A protein and the small-molecule ligand that binds it are described below.
Small molecule (SMILES): CC(C)C[C@H](NC(=O)[C@H](CC(C)C)NC(=O)[C@@H](NC(=O)[C@H](CS)NC(=O)[C@@H](N)CCCN=C(N)N)C(C)C)C(=O)O

Sequence of chain 1.E:
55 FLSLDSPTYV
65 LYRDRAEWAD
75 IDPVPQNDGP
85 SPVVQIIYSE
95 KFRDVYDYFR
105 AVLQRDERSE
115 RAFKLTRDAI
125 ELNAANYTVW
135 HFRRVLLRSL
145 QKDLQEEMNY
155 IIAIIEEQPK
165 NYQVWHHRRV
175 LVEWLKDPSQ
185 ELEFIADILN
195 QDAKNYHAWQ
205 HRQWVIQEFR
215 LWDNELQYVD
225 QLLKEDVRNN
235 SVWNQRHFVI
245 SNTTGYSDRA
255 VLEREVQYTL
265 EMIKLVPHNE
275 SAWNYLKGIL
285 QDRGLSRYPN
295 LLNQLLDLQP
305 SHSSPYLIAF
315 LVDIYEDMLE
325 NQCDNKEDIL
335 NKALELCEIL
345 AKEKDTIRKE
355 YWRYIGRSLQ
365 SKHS

Binding-site contacts:
Ligand atom CB contacts residue ZN1 of chain 1.X at 3.6 Å.
Ligand atom SG contacts residue CYS271 of chain 1.F at 4.1 Å.
Ligand atom NH2 contacts residue LEU43 of chain 1.F at 3.6 Å.
Ligand atom CB contacts residue LYS164 of chain 1.E at 4.0 Å.
Ligand atom CB contacts residue HIS321 of chain 1.F at 3.7 Å.
Ligand atom CD2 contacts residue ALA123 of chain 1.F at 4.0 Å (hydrophobic).
Ligand atom N contacts residue HIS321 of chain 1.F at 4.1 Å.
Ligand atom O contacts residue LYS311 of chain 1.F at 3.9 Å.
Ligand atom O contacts residue ARG173 of chain 1.F at 2.6 Å (salt-bridge).
Ligand atom OXT contacts residue TYR166 of chain 1.E at 3.9 Å.
Ligand atom CD1 contacts residue SER46 of chain 1.F at 4.0 Å.
Ligand atom C contacts residue ARG173 of chain 1.F at 3.7 Å.
Ligand atom C contacts residue TYR166 of chain 1.E at 3.5 Å (hydrophobic).
Ligand atom SG contacts residue ASP269 of chain 1.F at 3.2 Å (salt-bridge).
Ligand atom O contacts residue TYR166 of chain 1.E at 3.4 Å.
Ligand atom CD1 contacts residue ALA123 of chain 1.F at 3.9 Å (hydrophobic).
Ligand atom CD2 contacts residue ARG173 of chain 1.F at 4.0 Å.
Ligand atom C contacts residue GLN167 of chain 1.E at 4.0 Å.
Ligand atom SG contacts residue LYS311 of chain 1.F at 4.1 Å.
Ligand atom CD2 contacts residue PHE174 of chain 1.F at 3.9 Å (hydrophobic).
Ligand atom O contacts residue MGM1 of chain 1.AA at 3.9 Å.
Ligand atom NH2 contacts residue TYR40 of chain 1.F at 3.5 Å.
Ligand atom CA contacts residue ARG173 of chain 1.F at 3.8 Å.
Ligand atom CD1 contacts residue MET124 of chain 1.F at 3.5 Å (hydrophobic).
Ligand atom O contacts residue GLN167 of chain 1.E at 2.9 Å (h-bond).
Ligand atom C contacts residue MGM1 of chain 1.AA at 4.0 Å.
Ligand atom CD1 contacts residue THR49 of chain 1.F at 4.1 Å.
Ligand atom N contacts residue MGM1 of chain 1.AA at 4.0 Å.
Ligand atom CG contacts residue LEU320 of chain 1.F at 3.5 Å (hydrophobic).
Ligand atom N contacts residue LYS311 of chain 1.F at 3.6 Å.
Ligand atom O contacts residue MGM1 of chain 1.AA at 3.1 Å.
Ligand atom N contacts residue TYR166 of chain 1.E at 4.1 Å.
Ligand atom CD1 contacts residue LEU320 of chain 1.F at 3.3 Å (hydrophobic).
Ligand atom O contacts residue LEU320 of chain 1.F at 3.8 Å.
Ligand atom CD1 contacts residue TRP275 of chain 1.F at 4.1 Å (hydrophobic).
Ligand atom SG contacts residue ZN1 of chain 1.X at 2.4 Å.
Ligand atom O contacts residue TYR166 of chain 1.E at 3.3 Å.
Ligand atom CA contacts residue TYR166 of chain 1.E at 4.0 Å (hydrophobic).
Ligand atom CG1 contacts residue LYS164 of chain 1.E at 4.1 Å.
Ligand atom SG contacts residue HIS321 of chain 1.F at 3.5 Å (h-bond).

Sequence of chain 1.F:
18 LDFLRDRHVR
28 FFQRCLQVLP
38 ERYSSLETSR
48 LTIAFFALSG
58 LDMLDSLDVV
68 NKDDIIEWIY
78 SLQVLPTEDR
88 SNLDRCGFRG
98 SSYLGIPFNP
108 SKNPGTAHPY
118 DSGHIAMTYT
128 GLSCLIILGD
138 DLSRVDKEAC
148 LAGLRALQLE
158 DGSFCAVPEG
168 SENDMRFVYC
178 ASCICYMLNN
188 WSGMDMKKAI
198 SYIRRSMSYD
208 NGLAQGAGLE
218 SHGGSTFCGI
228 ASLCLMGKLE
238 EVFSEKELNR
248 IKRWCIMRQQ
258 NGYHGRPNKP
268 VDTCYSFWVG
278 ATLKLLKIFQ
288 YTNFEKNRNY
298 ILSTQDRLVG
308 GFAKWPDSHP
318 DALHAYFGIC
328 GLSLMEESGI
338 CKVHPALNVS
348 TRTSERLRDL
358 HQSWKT